Binding-site contacts:
Ligand atom C7 contacts residue ASN62 of chain 1.B at 3.5 Å.
Ligand atom C4 contacts residue ASN62 of chain 1.B at 4.2 Å.
Ligand atom C5 contacts residue ASN62 of chain 1.B at 3.7 Å.
Ligand atom C3 contacts residue ASN62 of chain 1.B at 3.8 Å.
Ligand atom C7 contacts residue PRO60 of chain 1.B at 4.4 Å (hydrophobic).
Ligand atom O5 contacts residue ASN62 of chain 1.B at 2.4 Å (h-bond).
Ligand atom O3 contacts residue PRO59 of chain 1.B at 4.3 Å.
Ligand atom C8 contacts residue PRO60 of chain 1.B at 4.1 Å (hydrophobic).
Ligand atom C1 contacts residue ASN62 of chain 1.B at 1.4 Å.
Ligand atom C1 contacts residue PRO60 of chain 1.B at 4.4 Å (hydrophobic).
Ligand atom N2 contacts residue PRO59 of chain 1.B at 3.9 Å.
Ligand atom C8 contacts residue PRO59 of chain 1.B at 4.0 Å (hydrophobic).
Ligand atom C8 contacts residue ASN55 of chain 1.B at 3.9 Å.
Ligand atom C3 contacts residue PRO59 of chain 1.B at 4.3 Å (hydrophobic).
Ligand atom N2 contacts residue ASN62 of chain 1.B at 2.9 Å (h-bond).
Ligand atom O7 contacts residue ASN62 of chain 1.B at 3.6 Å.
Ligand atom N2 contacts residue PRO60 of chain 1.B at 3.8 Å.
Ligand atom C2 contacts residue ASN62 of chain 1.B at 2.5 Å.

This small molecule binds to this protein.
Small molecule (SMILES): CC(=O)N[C@H]1[C@H](O[C@H]2[C@H](O)[C@@H](NC(C)=O)CO[C@@H]2CO)O[C@H](CO)[C@@H](O[C@@H]2O[C@H](CO)[C@@H](O)[C@H](O)[C@@H]2O)[C@@H]1O

Sequence of chain 1.B:
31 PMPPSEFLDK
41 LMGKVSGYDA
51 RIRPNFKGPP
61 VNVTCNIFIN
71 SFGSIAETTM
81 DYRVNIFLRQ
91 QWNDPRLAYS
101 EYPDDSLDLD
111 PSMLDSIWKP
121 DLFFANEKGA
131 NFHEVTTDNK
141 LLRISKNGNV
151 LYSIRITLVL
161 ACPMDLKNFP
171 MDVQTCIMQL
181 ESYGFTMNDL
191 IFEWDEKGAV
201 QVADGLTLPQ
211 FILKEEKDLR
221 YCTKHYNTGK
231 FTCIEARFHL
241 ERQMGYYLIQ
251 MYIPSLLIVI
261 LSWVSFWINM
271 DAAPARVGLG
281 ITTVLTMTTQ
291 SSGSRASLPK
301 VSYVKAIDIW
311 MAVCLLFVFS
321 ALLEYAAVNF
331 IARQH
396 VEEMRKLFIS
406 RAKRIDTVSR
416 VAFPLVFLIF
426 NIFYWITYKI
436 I